Sequence of chain 1.B:
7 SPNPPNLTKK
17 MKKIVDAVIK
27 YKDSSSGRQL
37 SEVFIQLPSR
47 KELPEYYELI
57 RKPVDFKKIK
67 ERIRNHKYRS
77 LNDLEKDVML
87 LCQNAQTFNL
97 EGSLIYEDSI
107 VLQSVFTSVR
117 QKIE

The protein below binds the small molecule below.
Small molecule (SMILES): Nc1nnc2c([nH]c3ccccc32)c1-c1ccccc1

Binding-site contacts:
Ligand atom C3 contacts residue VAL39 of chain 1.B at 3.3 Å (hydrophobic).
Ligand atom C5 contacts residue PHE40 of chain 1.B at 3.6 Å (hydrophobic).
Ligand atom N contacts residue ILE101 of chain 1.B at 3.6 Å.
Ligand atom N3 contacts residue PRO44 of chain 1.B at 3.8 Å.
Ligand atom C1 contacts residue TYR52 of chain 1.B at 4.0 Å (hydrophobic).
Ligand atom C4 contacts residue PHE40 of chain 1.B at 3.9 Å (hydrophobic).
Ligand atom C10 contacts residue VAL39 of chain 1.B at 4.0 Å (hydrophobic).
Ligand atom C6 contacts residue VAL60 of chain 1.B at 3.3 Å (hydrophobic).
Ligand atom C contacts residue ASN95 of chain 1.B at 3.7 Å.
Ligand atom C7 contacts residue TYR52 of chain 1.B at 3.4 Å (hydrophobic).
Ligand atom C5 contacts residue VAL60 of chain 1.B at 3.9 Å (hydrophobic).
Ligand atom C4 contacts residue PRO44 of chain 1.B at 3.9 Å (hydrophobic).
Ligand atom C7 contacts residue PHE40 of chain 1.B at 3.6 Å (hydrophobic).
Ligand atom C6 contacts residue TYR52 of chain 1.B at 4.0 Å (hydrophobic).
Ligand atom C9 contacts residue VAL39 of chain 1.B at 3.8 Å (hydrophobic).
Ligand atom N1 contacts residue PHE94 of chain 1.B at 3.5 Å.
Ligand atom N3 contacts residue VAL39 of chain 1.B at 3.4 Å (h-bond).
Ligand atom C contacts residue PHE94 of chain 1.B at 3.7 Å (hydrophobic).
Ligand atom C contacts residue ILE101 of chain 1.B at 4.0 Å (hydrophobic).
Ligand atom C15 contacts residue LEU49 of chain 1.B at 3.7 Å (hydrophobic).
Ligand atom N contacts residue PHE94 of chain 1.B at 3.6 Å.
Ligand atom C6 contacts residue PHE40 of chain 1.B at 4.0 Å (hydrophobic).
Ligand atom C14 contacts residue LEU49 of chain 1.B at 3.9 Å (hydrophobic).
Ligand atom N contacts residue ASN95 of chain 1.B at 3.0 Å (h-bond).
Ligand atom C2 contacts residue VAL39 of chain 1.B at 3.7 Å (hydrophobic).
Ligand atom C8 contacts residue PHE40 of chain 1.B at 3.9 Å (hydrophobic).
Ligand atom C8 contacts residue TYR52 of chain 1.B at 4.0 Å (hydrophobic).
Ligand atom N2 contacts residue TYR52 of chain 1.B at 3.8 Å.
Ligand atom C5 contacts residue LEU43 of chain 1.B at 3.6 Å (hydrophobic).
Ligand atom C4 contacts residue LEU43 of chain 1.B at 3.5 Å (hydrophobic).
Ligand atom N2 contacts residue ASN95 of chain 1.B at 3.7 Å.
Ligand atom N1 contacts residue ASN95 of chain 1.B at 2.9 Å (h-bond).
Ligand atom C4 contacts residue GLN42 of chain 1.B at 3.3 Å.
Ligand atom N1 contacts residue ILE101 of chain 1.B at 3.9 Å.
Ligand atom C4 contacts residue VAL39 of chain 1.B at 3.2 Å (hydrophobic).
Ligand atom C3 contacts residue PRO44 of chain 1.B at 3.8 Å (hydrophobic).
Ligand atom C5 contacts residue ASP61 of chain 1.B at 3.8 Å.
Ligand atom C11 contacts residue VAL39 of chain 1.B at 3.5 Å (hydrophobic).
Ligand atom C6 contacts residue LEU43 of chain 1.B at 3.8 Å (hydrophobic).
Ligand atom C5 contacts residue VAL39 of chain 1.B at 4.0 Å (hydrophobic).